This protein binds this small molecule.
Small molecule (SMILES): CC(=O)N[C@@H]1[C@@H](O)[C@H](O)[C@@H](CO)O[C@H]1O

Binding-site contacts:
Ligand atom C3 contacts residue ASN212 of chain 16.K at 3.8 Å.
Ligand atom N2 contacts residue ILE211 of chain 16.K at 4.0 Å.
Ligand atom C5 contacts residue ASN212 of chain 16.K at 3.7 Å.
Ligand atom N2 contacts residue ASN212 of chain 16.K at 2.9 Å (h-bond).
Ligand atom C2 contacts residue ASN212 of chain 16.K at 2.5 Å.
Ligand atom C7 contacts residue ASN212 of chain 16.K at 3.7 Å.
Ligand atom C1 contacts residue ASN212 of chain 16.K at 1.4 Å.
Ligand atom C4 contacts residue ASN212 of chain 16.K at 4.2 Å.
Ligand atom O5 contacts residue ASN212 of chain 16.K at 2.4 Å (h-bond).
Ligand atom O7 contacts residue ASN212 of chain 16.K at 4.1 Å.
Ligand atom C1 contacts residue ILE211 of chain 16.K at 4.2 Å (hydrophobic).

Sequence of chain 16.K:
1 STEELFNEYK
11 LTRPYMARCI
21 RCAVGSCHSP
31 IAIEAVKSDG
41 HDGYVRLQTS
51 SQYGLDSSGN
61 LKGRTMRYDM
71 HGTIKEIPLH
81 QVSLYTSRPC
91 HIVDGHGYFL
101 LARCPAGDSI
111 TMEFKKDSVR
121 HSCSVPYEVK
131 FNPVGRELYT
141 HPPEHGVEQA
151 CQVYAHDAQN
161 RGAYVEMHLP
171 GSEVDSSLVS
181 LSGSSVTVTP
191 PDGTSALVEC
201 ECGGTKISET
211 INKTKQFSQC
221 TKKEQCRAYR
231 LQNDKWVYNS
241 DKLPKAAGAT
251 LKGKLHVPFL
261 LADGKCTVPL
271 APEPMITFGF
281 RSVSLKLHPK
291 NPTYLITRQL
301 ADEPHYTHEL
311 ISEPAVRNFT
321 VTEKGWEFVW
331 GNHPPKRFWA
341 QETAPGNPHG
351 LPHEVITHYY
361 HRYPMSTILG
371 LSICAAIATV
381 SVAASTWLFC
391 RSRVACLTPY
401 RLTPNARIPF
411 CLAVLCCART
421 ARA